Binding-site contacts:
Ligand atom C8 contacts residue ASN616 of chain 1.A at 4.2 Å.
Ligand atom C6 contacts residue THR618 of chain 1.A at 4.3 Å.
Ligand atom O5 contacts residue THR618 of chain 1.A at 3.4 Å (h-bond).
Ligand atom C1 contacts residue ASN616 of chain 1.A at 1.4 Å.
Ligand atom C2 contacts residue ASN616 of chain 1.A at 2.5 Å.
Ligand atom C1 contacts residue THR618 of chain 1.A at 3.6 Å.
Ligand atom C7 contacts residue ASN616 of chain 1.A at 3.9 Å.
Ligand atom O5 contacts residue ASN616 of chain 1.A at 2.3 Å (h-bond).
Ligand atom C3 contacts residue ASN616 of chain 1.A at 3.8 Å.
Ligand atom C4 contacts residue ASN616 of chain 1.A at 4.2 Å.
Ligand atom C5 contacts residue ASN616 of chain 1.A at 3.7 Å.
Ligand atom N2 contacts residue ASN616 of chain 1.A at 2.9 Å (h-bond).
Ligand atom O7 contacts residue ASN616 of chain 1.A at 4.3 Å.
Ligand atom C5 contacts residue THR618 of chain 1.A at 3.9 Å.

Sequence of chain 1.A:
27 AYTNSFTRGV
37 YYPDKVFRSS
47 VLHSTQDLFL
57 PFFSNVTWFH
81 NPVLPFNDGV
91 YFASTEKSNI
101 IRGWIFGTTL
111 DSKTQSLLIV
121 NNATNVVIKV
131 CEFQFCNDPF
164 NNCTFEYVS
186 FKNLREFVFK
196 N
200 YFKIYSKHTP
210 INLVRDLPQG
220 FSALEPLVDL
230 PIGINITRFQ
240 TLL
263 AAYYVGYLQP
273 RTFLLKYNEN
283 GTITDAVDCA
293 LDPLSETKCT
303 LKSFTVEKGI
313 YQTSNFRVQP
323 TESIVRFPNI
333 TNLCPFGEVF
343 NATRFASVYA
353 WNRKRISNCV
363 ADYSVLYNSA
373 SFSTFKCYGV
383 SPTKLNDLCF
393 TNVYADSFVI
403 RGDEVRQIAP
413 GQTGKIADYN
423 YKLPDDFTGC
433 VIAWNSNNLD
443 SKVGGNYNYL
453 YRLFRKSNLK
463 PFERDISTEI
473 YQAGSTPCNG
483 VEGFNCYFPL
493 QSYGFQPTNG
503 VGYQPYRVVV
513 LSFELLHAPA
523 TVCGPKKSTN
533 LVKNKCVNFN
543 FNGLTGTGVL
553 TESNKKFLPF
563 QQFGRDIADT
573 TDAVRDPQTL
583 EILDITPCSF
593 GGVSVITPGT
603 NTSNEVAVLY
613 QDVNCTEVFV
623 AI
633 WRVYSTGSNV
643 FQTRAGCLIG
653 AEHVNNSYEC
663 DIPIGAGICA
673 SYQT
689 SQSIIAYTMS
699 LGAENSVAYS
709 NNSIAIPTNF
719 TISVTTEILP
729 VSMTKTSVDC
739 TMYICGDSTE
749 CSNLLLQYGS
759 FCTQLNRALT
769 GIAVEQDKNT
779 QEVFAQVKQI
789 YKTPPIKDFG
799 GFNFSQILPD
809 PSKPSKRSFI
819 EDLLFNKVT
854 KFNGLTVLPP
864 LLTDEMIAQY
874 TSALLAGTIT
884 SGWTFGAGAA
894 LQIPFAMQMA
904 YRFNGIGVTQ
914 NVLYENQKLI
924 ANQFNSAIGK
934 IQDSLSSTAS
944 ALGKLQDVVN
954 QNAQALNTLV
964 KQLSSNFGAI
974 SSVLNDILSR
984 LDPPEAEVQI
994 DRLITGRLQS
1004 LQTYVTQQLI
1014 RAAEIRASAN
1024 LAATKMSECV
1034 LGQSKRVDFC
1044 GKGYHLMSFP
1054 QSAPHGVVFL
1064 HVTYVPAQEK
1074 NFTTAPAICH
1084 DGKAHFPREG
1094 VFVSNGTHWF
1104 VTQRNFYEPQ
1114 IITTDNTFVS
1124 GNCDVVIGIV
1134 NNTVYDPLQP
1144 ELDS

A protein and the small-molecule ligand that binds it are described below.
Small molecule (SMILES): CC(=O)N[C@@H]1[C@@H](O)[C@H](O)[C@@H](CO)O[C@H]1O